Sequence of chain 1.D:
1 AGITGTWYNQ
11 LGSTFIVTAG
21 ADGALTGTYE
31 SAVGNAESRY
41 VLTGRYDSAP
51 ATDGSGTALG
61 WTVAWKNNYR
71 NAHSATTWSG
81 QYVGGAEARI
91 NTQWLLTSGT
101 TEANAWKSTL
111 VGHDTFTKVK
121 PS

Binding-site contacts:
Ligand atom C7 contacts residue TRP65 of chain 1.A at 3.7 Å (hydrophobic).
Ligand atom N1 contacts residue TRP78 of chain 1.A at 3.8 Å.
Ligand atom C15 contacts residue SER98 of chain 1.A at 3.1 Å.
Ligand atom N1 contacts residue TYR29 of chain 1.A at 3.7 Å.
Ligand atom O2 contacts residue LEU96 of chain 1.A at 3.7 Å.
Ligand atom C13 contacts residue ALA36 of chain 1.A at 3.6 Å (hydrophobic).
Ligand atom C8 contacts residue LEU96 of chain 1.A at 3.5 Å (hydrophobic).
Ligand atom C3 contacts residue ASP114 of chain 1.A at 3.7 Å.
Ligand atom O4 contacts residue SER74 of chain 1.A at 2.9 Å (h-bond).
Ligand atom C5 contacts residue SER31 of chain 1.A at 2.7 Å.
Ligand atom C15 contacts residue SER74 of chain 1.A at 2.9 Å.
Ligand atom N1 contacts residue ASP114 of chain 1.A at 2.6 Å (salt-bridge).
Ligand atom C13 contacts residue ASN35 of chain 1.A at 3.5 Å.
Ligand atom O1 contacts residue TYR29 of chain 1.A at 2.7 Å (h-bond).
Ligand atom N1 contacts residue ASN9 of chain 1.A at 3.7 Å.
Ligand atom O2 contacts residue THR76 of chain 1.A at 3.8 Å.
Ligand atom C2 contacts residue ASP114 of chain 1.A at 3.2 Å.
Ligand atom C11 contacts residue TRP65 of chain 1.A at 3.5 Å (hydrophobic).
Ligand atom C1 contacts residue TRP94 of chain 1.A at 3.7 Å (hydrophobic).
Ligand atom O4 contacts residue ALA72 of chain 1.A at 3.6 Å.
Ligand atom C14 contacts residue LEU96 of chain 1.A at 3.8 Å (hydrophobic).
Ligand atom C13 contacts residue TRP65 of chain 1.A at 3.5 Å (hydrophobic).
Ligand atom O1 contacts residue SER31 of chain 1.A at 3.9 Å.
Ligand atom C11 contacts residue SER31 of chain 1.A at 3.8 Å.
Ligand atom C2 contacts residue TRP94 of chain 1.A at 3.3 Å (hydrophobic).
Ligand atom O1 contacts residue ASN9 of chain 1.A at 3.2 Å (h-bond).
Ligand atom C6 contacts residue SER31 of chain 1.A at 3.7 Å.
Ligand atom C4 contacts residue SER31 of chain 1.A at 3.7 Å.
Ligand atom C5 contacts residue TRP65 of chain 1.A at 3.6 Å (hydrophobic).
Ligand atom C3 contacts residue ASN9 of chain 1.A at 3.9 Å.
Ligand atom C6 contacts residue TRP65 of chain 1.A at 3.6 Å (hydrophobic).
Ligand atom C10 contacts residue ASN35 of chain 1.A at 3.6 Å.
Ligand atom C11 contacts residue VAL33 of chain 1.A at 3.6 Å (hydrophobic).
Ligand atom C10 contacts residue TRP65 of chain 1.A at 3.9 Å (hydrophobic).
Ligand atom C8 contacts residue TRP106 of chain 1.D at 3.9 Å (hydrophobic).
Ligand atom O3 contacts residue LEU96 of chain 1.A at 3.3 Å.
Ligand atom C14 contacts residue SER74 of chain 1.A at 3.8 Å.
Ligand atom O1 contacts residue SER13 of chain 1.A at 2.8 Å (h-bond).
Ligand atom C5 contacts residue VAL33 of chain 1.A at 3.9 Å (hydrophobic).
Ligand atom C3 contacts residue TYR29 of chain 1.A at 3.4 Å (hydrophobic).

A small-molecule ligand and the protein it binds are described below.
Small molecule (SMILES): COC(=O)c1cccc(-c2cc3c(=O)[nH]ccc3o2)c1

Sequence of chain 1.A:
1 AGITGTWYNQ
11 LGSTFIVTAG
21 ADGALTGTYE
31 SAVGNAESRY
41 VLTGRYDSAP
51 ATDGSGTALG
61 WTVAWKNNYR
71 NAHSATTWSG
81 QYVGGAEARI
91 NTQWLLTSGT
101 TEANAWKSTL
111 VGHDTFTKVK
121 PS